Binding-site contacts:
Ligand atom C2 contacts residue LEU214 of chain 1.B at 4.0 Å (hydrophobic).
Ligand atom C4 contacts residue LEU214 of chain 1.B at 4.1 Å (hydrophobic).
Ligand atom C4 contacts residue ASP88 of chain 1.B at 3.4 Å.
Ligand atom C3 contacts residue PHE128 of chain 1.B at 3.8 Å (hydrophobic).
Ligand atom C6 contacts residue PHE128 of chain 1.B at 4.1 Å (hydrophobic).
Ligand atom C6 contacts residue GLY213 of chain 1.B at 4.3 Å.
Ligand atom O2 contacts residue ASN130 of chain 1.B at 3.6 Å (h-bond).
Ligand atom C3 contacts residue ASP88 of chain 1.B at 3.5 Å.
Ligand atom C4 contacts residue GLY213 of chain 1.B at 4.4 Å.
Ligand atom C5 contacts residue PHE128 of chain 1.B at 3.9 Å (hydrophobic).
Ligand atom C3 contacts residue LEU214 of chain 1.B at 4.2 Å (hydrophobic).
Ligand atom O4 contacts residue ASP88 of chain 1.B at 2.6 Å (salt-bridge).
Ligand atom C3 contacts residue ASN130 of chain 1.B at 3.5 Å.
Ligand atom O4 contacts residue GLY213 of chain 1.B at 3.3 Å.
Ligand atom C5 contacts residue LEU214 of chain 1.B at 4.2 Å (hydrophobic).
Ligand atom O6 contacts residue SER215 of chain 1.B at 2.7 Å (h-bond).
Ligand atom O3 contacts residue GLY106 of chain 1.B at 3.0 Å (h-bond).
Ligand atom C6 contacts residue ALA87 of chain 1.B at 4.1 Å (hydrophobic).
Ligand atom O4 contacts residue LEU214 of chain 1.B at 2.9 Å (h-bond).
Ligand atom O4 contacts residue ALA87 of chain 1.B at 3.8 Å.
Ligand atom O3 contacts residue ASN130 of chain 1.B at 2.9 Å (h-bond).
Ligand atom O5 contacts residue LEU214 of chain 1.B at 3.7 Å.
Ligand atom C6 contacts residue LEU214 of chain 1.B at 4.0 Å (hydrophobic).
Ligand atom O3 contacts residue ASP88 of chain 1.B at 2.7 Å (salt-bridge).
Ligand atom O3 contacts residue PHE128 of chain 1.B at 4.1 Å.
Ligand atom O2 contacts residue LEU214 of chain 1.B at 4.2 Å.
Ligand atom C4 contacts residue ALA87 of chain 1.B at 4.0 Å (hydrophobic).
Ligand atom O4 contacts residue GLY105 of chain 1.B at 4.5 Å.
Ligand atom O3 contacts residue LEU214 of chain 1.B at 3.9 Å.
Ligand atom C4 contacts residue PHE128 of chain 1.B at 4.0 Å (hydrophobic).
Ligand atom O4 contacts residue LEU214 of chain 1.B at 4.0 Å.
Ligand atom O6 contacts residue PHE128 of chain 1.B at 4.4 Å.
Ligand atom C6 contacts residue SER215 of chain 1.B at 3.6 Å.
Ligand atom C6 contacts residue HIS218 of chain 1.B at 3.6 Å.
Ligand atom C2 contacts residue ASN130 of chain 1.B at 4.2 Å.
Ligand atom C1 contacts residue LEU214 of chain 1.B at 4.2 Å (hydrophobic).
Ligand atom O6 contacts residue HIS218 of chain 1.B at 3.3 Å (h-bond).
Ligand atom O3 contacts residue GLY105 of chain 1.B at 3.9 Å.
Ligand atom O3 contacts residue SER215 of chain 1.B at 3.7 Å.
Ligand atom C3 contacts residue GLY106 of chain 1.B at 4.3 Å.

This small molecule binds to this protein.
Small molecule (SMILES): OC[C@H]1O[C@@H](O[C@H]2[C@H](O)[C@@H](O)[C@@H](O)O[C@@H]2CO)[C@H](O)[C@@H](O)[C@H]1O

Sequence of chain 1.B:
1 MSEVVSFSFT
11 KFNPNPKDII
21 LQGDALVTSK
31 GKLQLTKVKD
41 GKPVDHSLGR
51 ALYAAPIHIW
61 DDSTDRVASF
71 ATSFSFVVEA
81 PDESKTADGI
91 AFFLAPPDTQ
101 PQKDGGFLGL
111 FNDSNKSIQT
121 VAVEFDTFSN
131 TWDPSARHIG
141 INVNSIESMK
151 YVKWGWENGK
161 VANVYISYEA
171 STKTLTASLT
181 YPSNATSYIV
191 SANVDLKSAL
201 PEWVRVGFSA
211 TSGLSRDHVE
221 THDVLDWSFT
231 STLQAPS